Sequence of chain 1.D:
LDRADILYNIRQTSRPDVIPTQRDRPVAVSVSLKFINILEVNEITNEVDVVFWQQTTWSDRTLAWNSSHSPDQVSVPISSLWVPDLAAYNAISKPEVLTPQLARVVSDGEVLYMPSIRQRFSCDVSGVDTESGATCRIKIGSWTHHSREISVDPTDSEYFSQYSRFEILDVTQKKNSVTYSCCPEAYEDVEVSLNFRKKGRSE

This protein binds this small molecule.
Small molecule (SMILES): CCOc1cncc(N2CCCNCC2)c1

Binding-site contacts:
Ligand atom C9 contacts residue MET114 of chain 1.D at 3.5 Å (hydrophobic).
Ligand atom N1 contacts residue TYR89 of chain 1.C at 2.6 Å (h-bond).
Ligand atom C11 contacts residue TYR192 of chain 1.C at 3.7 Å (hydrophobic).
Ligand atom C11 contacts residue LEU112 of chain 1.D at 3.3 Å (hydrophobic).
Ligand atom C3 contacts residue TYR192 of chain 1.C at 3.7 Å (hydrophobic).
Ligand atom N1 contacts residue SER142 of chain 1.C at 4.0 Å.
Ligand atom C5 contacts residue MET114 of chain 1.D at 4.0 Å (hydrophobic).
Ligand atom C3 contacts residue TYR185 of chain 1.C at 4.0 Å (hydrophobic).
Ligand atom C2 contacts residue TRP143 of chain 1.C at 3.7 Å (hydrophobic).
Ligand atom C7 contacts residue LEU112 of chain 1.D at 3.6 Å (hydrophobic).
Ligand atom N2 contacts residue TRP143 of chain 1.C at 3.4 Å (h-bond).
Ligand atom C6 contacts residue THR144 of chain 1.C at 3.8 Å.
Ligand atom C8 contacts residue TRP143 of chain 1.C at 3.9 Å (hydrophobic).
Ligand atom N3 contacts residue THR144 of chain 1.C at 3.6 Å.
Ligand atom O1 contacts residue ARG104 of chain 1.D at 3.5 Å.
Ligand atom C5 contacts residue TRP143 of chain 1.C at 3.4 Å (hydrophobic).
Ligand atom C5 contacts residue TRP53 of chain 1.D at 4.1 Å (hydrophobic).
Ligand atom C2 contacts residue TYR89 of chain 1.C at 3.1 Å (hydrophobic).
Ligand atom C4 contacts residue MET114 of chain 1.D at 3.7 Å (hydrophobic).
Ligand atom N3 contacts residue TRP143 of chain 1.C at 4.0 Å.
Ligand atom C11 contacts residue CYS188 of chain 1.C at 4.0 Å (hydrophobic).
Ligand atom C1 contacts residue TRP143 of chain 1.C at 3.6 Å (hydrophobic).
Ligand atom C4 contacts residue CYS188 of chain 1.C at 3.9 Å (hydrophobic).
Ligand atom C10 contacts residue MET114 of chain 1.D at 3.7 Å (hydrophobic).
Ligand atom N2 contacts residue MET114 of chain 1.D at 3.4 Å.
Ligand atom C4 contacts residue CYS187 of chain 1.C at 4.0 Å (hydrophobic).
Ligand atom C8 contacts residue MET114 of chain 1.D at 4.0 Å (hydrophobic).
Ligand atom C1 contacts residue TYR89 of chain 1.C at 3.5 Å (hydrophobic).
Ligand atom C10 contacts residue TRP143 of chain 1.C at 3.5 Å (hydrophobic).
Ligand atom C2 contacts residue TYR185 of chain 1.C at 3.5 Å (hydrophobic).
Ligand atom C2 contacts residue TYR192 of chain 1.C at 3.7 Å (hydrophobic).
Ligand atom N1 contacts residue TRP143 of chain 1.C at 3.0 Å (h-bond).
Ligand atom C12 contacts residue ARG104 of chain 1.D at 3.7 Å.
Ligand atom N3 contacts residue MET114 of chain 1.D at 4.0 Å.
Ligand atom C6 contacts residue LEU112 of chain 1.D at 4.0 Å (hydrophobic).
Ligand atom O1 contacts residue LEU112 of chain 1.D at 3.3 Å.
Ligand atom C3 contacts residue TRP143 of chain 1.C at 3.7 Å (hydrophobic).
Ligand atom C1 contacts residue TRP53 of chain 1.D at 3.6 Å (hydrophobic).
Ligand atom C12 contacts residue TYR192 of chain 1.C at 3.1 Å (hydrophobic).
Ligand atom C9 contacts residue TRP143 of chain 1.C at 3.4 Å (hydrophobic).

Sequence of chain 1.C:
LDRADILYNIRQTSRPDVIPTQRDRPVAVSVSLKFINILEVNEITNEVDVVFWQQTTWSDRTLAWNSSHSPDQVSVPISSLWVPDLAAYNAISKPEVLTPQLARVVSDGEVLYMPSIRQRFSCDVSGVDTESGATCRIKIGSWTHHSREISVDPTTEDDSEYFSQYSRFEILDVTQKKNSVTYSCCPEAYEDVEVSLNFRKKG